Binding-site contacts:
Ligand atom N9 contacts residue ALA60 of chain 1.A at 3.9 Å.
Ligand atom C1A contacts residue LEU112 of chain 1.A at 3.4 Å (hydrophobic).
Ligand atom N9 contacts residue LEU162 of chain 1.A at 3.5 Å.
Ligand atom C2A contacts residue GLY115 of chain 1.A at 3.7 Å.
Ligand atom C2A contacts residue PHE111 of chain 1.A at 3.5 Å (hydrophobic).
Ligand atom C8 contacts residue LEU112 of chain 1.A at 3.5 Å (hydrophobic).
Ligand atom O24 contacts residue ASP116 of chain 1.A at 3.3 Å (salt-bridge).
Ligand atom C3A contacts residue ARG113 of chain 1.A at 3.2 Å.
Ligand atom C10 contacts residue LEU162 of chain 1.A at 3.9 Å (hydrophobic).
Ligand atom N7 contacts residue PHE111 of chain 1.A at 3.7 Å.
Ligand atom C8 contacts residue PHE111 of chain 1.A at 3.9 Å (hydrophobic).
Ligand atom C12 contacts residue VAL93 of chain 1.A at 3.6 Å (hydrophobic).
Ligand atom C26 contacts residue LEU36 of chain 1.A at 3.8 Å (hydrophobic).
Ligand atom C12 contacts residue LEU162 of chain 1.A at 4.0 Å (hydrophobic).
Ligand atom C2A contacts residue ARG113 of chain 1.A at 3.3 Å.
Ligand atom N7 contacts residue LEU112 of chain 1.A at 2.8 Å (h-bond).
Ligand atom N7 contacts residue LEU162 of chain 1.A at 4.0 Å.
Ligand atom C1A contacts residue GLY115 of chain 1.A at 3.9 Å.
Ligand atom C11 contacts residue VAL44 of chain 1.A at 3.5 Å (hydrophobic).
Ligand atom C2A contacts residue LEU112 of chain 1.A at 3.0 Å (hydrophobic).
Ligand atom C5 contacts residue LEU112 of chain 1.A at 4.0 Å (hydrophobic).
Ligand atom C6A contacts residue LEU36 of chain 1.A at 4.0 Å (hydrophobic).
Ligand atom N6 contacts residue LEU112 of chain 1.A at 3.0 Å (h-bond).
Ligand atom C12 contacts residue ASP110 of chain 1.A at 4.0 Å.
Ligand atom C8 contacts residue LEU162 of chain 1.A at 3.7 Å (hydrophobic).
Ligand atom C1A contacts residue PHE111 of chain 1.A at 3.9 Å (hydrophobic).
Ligand atom C5 contacts residue LEU162 of chain 1.A at 3.9 Å (hydrophobic).
Ligand atom C23 contacts residue ASP116 of chain 1.A at 3.0 Å.
Ligand atom N7 contacts residue ASP110 of chain 1.A at 3.8 Å.
Ligand atom C8 contacts residue ASP110 of chain 1.A at 3.0 Å.
Ligand atom N6 contacts residue PHE111 of chain 1.A at 3.8 Å.
Ligand atom C26 contacts residue GLY37 of chain 1.A at 3.5 Å.
Ligand atom C6 contacts residue LEU112 of chain 1.A at 4.0 Å (hydrophobic).
Ligand atom N9 contacts residue ASP110 of chain 1.A at 3.9 Å.
Ligand atom C12 contacts residue THR172 of chain 1.A at 3.5 Å.
Ligand atom C8 contacts residue ALA60 of chain 1.A at 3.6 Å (hydrophobic).
Ligand atom O24 contacts residue GLU159 of chain 1.A at 3.5 Å (salt-bridge).
Ligand atom C10 contacts residue THR172 of chain 1.A at 4.0 Å.
Ligand atom C4 contacts residue LEU162 of chain 1.A at 3.6 Å (hydrophobic).
Ligand atom C11 contacts residue ALA60 of chain 1.A at 3.8 Å (hydrophobic).

The small molecule below binds the protein below.
Small molecule (SMILES): CC(C)[C@H](CO)Nc1nc(Nc2cccc(Cl)c2)c2ncn(C(C)C)c2n1

Sequence of chain 1.A:
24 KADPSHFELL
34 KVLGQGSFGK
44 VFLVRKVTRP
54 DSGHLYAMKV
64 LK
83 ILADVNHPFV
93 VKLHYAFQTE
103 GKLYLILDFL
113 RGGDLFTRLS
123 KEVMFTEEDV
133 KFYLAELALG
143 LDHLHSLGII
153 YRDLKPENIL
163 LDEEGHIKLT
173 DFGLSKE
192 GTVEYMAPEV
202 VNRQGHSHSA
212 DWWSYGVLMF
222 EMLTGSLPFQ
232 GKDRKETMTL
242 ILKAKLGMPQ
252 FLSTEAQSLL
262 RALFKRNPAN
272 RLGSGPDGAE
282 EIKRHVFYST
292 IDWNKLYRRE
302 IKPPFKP